Binding-site contacts:
Ligand atom C4 contacts residue ASN400 of chain 1.K at 4.2 Å.
Ligand atom O7 contacts residue THR387 of chain 1.K at 4.3 Å.
Ligand atom O7 contacts residue THR402 of chain 1.K at 4.5 Å.
Ligand atom C5 contacts residue ASN400 of chain 1.K at 3.6 Å.
Ligand atom C8 contacts residue VAL386 of chain 1.K at 3.6 Å (hydrophobic).
Ligand atom C7 contacts residue THR387 of chain 1.K at 4.4 Å.
Ligand atom C2 contacts residue THR402 of chain 1.K at 4.0 Å.
Ligand atom C7 contacts residue THR402 of chain 1.K at 4.5 Å.
Ligand atom C1 contacts residue THR402 of chain 1.K at 3.6 Å.
Ligand atom C2 contacts residue ASN400 of chain 1.K at 2.4 Å.
Ligand atom C8 contacts residue ASN400 of chain 1.K at 3.9 Å.
Ligand atom C8 contacts residue THR387 of chain 1.K at 3.6 Å.
Ligand atom C7 contacts residue ASN400 of chain 1.K at 3.2 Å.
Ligand atom O7 contacts residue ASN400 of chain 1.K at 3.1 Å (h-bond).
Ligand atom N2 contacts residue ASN400 of chain 1.K at 2.8 Å (h-bond).
Ligand atom O5 contacts residue ASN400 of chain 1.K at 2.4 Å (h-bond).
Ligand atom C3 contacts residue ASN400 of chain 1.K at 3.6 Å.
Ligand atom N2 contacts residue THR402 of chain 1.K at 3.6 Å.
Ligand atom C1 contacts residue ASN400 of chain 1.K at 1.4 Å.
Ligand atom C3 contacts residue THR402 of chain 1.K at 4.2 Å.

A protein and the small-molecule ligand that binds it are described below.
Small molecule (SMILES): CC(=O)N[C@H]1[C@H](O[C@H]2[C@H](O)[C@@H](NC(C)=O)CO[C@@H]2CO)O[C@H](CO)[C@@H](O)[C@@H]1O

Sequence of chain 1.K:
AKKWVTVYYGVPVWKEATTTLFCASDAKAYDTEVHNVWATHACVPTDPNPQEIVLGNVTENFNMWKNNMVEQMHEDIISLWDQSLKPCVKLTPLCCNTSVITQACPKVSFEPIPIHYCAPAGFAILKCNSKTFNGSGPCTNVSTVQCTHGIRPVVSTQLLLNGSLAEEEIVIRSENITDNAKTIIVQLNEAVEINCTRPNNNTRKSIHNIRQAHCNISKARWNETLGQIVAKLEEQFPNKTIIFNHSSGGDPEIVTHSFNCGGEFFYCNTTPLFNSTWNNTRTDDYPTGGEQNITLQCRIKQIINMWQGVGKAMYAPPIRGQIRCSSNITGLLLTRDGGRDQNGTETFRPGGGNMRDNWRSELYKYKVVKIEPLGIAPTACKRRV